Sequence of chain 1.G:
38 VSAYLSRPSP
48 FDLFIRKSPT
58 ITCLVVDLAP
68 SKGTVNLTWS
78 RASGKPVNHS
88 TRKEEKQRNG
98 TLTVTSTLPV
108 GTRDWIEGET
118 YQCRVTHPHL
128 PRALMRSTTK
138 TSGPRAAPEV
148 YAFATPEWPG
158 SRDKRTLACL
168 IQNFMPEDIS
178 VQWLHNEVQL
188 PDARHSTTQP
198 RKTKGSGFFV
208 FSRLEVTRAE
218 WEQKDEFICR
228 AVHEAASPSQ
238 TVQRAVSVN

Binding-site contacts:
Ligand atom O3 contacts residue LEU61 of chain 1.G at 4.4 Å.
Ligand atom C1 contacts residue TYR41 of chain 1.G at 4.2 Å (hydrophobic).
Ligand atom O3 contacts residue TYR41 of chain 1.G at 4.5 Å.
Ligand atom O7 contacts residue LEU61 of chain 1.G at 4.1 Å.
Ligand atom O6 contacts residue TYR41 of chain 1.G at 3.2 Å (h-bond).
Ligand atom O4 contacts residue TYR41 of chain 1.G at 4.2 Å.
Ligand atom O7 contacts residue THR100 of chain 1.G at 4.3 Å.
Ligand atom C8 contacts residue THR98 of chain 1.G at 3.7 Å.
Ligand atom C6 contacts residue TYR41 of chain 1.G at 4.5 Å (hydrophobic).
Ligand atom C3 contacts residue TYR41 of chain 1.G at 3.5 Å (hydrophobic).
Ligand atom O6 contacts residue MAN1 of chain 1.Q at 2.8 Å (h-bond).
Ligand atom O5 contacts residue TYR41 of chain 1.G at 4.2 Å.
Ligand atom O4 contacts residue TYR41 of chain 1.G at 4.0 Å.
Ligand atom C5 contacts residue ASN96 of chain 1.G at 4.3 Å.
Ligand atom O6 contacts residue TYR41 of chain 1.G at 2.9 Å (h-bond).
Ligand atom C4 contacts residue TYR41 of chain 1.G at 4.0 Å (hydrophobic).
Ligand atom C2 contacts residue ASN96 of chain 1.G at 4.4 Å.
Ligand atom C6 contacts residue MAN1 of chain 1.Q at 3.3 Å.
Ligand atom O5 contacts residue TYR41 of chain 1.G at 3.7 Å.
Ligand atom C6 contacts residue TYR41 of chain 1.G at 3.9 Å (hydrophobic).
Ligand atom C5 contacts residue TYR41 of chain 1.G at 3.6 Å (hydrophobic).
Ligand atom C6 contacts residue GLN94 of chain 1.G at 3.9 Å.
Ligand atom C1 contacts residue TYR41 of chain 1.G at 3.4 Å (hydrophobic).
Ligand atom C2 contacts residue TYR41 of chain 1.G at 3.8 Å (hydrophobic).
Ligand atom C7 contacts residue LEU61 of chain 1.G at 4.2 Å (hydrophobic).
Ligand atom O5 contacts residue ASN96 of chain 1.G at 3.7 Å.
Ligand atom C4 contacts residue TYR41 of chain 1.G at 4.1 Å (hydrophobic).
Ligand atom O7 contacts residue VAL63 of chain 1.G at 3.4 Å.
Ligand atom O4 contacts residue MAN1 of chain 1.Q at 4.2 Å.
Ligand atom C5 contacts residue GLN94 of chain 1.G at 4.3 Å.
Ligand atom C1 contacts residue ASN96 of chain 1.G at 3.1 Å.
Ligand atom C6 contacts residue TYR41 of chain 1.G at 4.1 Å (hydrophobic).
Ligand atom C8 contacts residue ASN96 of chain 1.G at 3.7 Å.
Ligand atom C7 contacts residue VAL63 of chain 1.G at 4.5 Å (hydrophobic).

This small molecule binds to this protein.
Small molecule (SMILES): CC(=O)N[C@H]1[C@H](O[C@H]2[C@H](O)[C@@H](NC(C)=O)CO[C@@H]2CO)O[C@H](CO)[C@@H](O[C@@H]2O[C@H](CO)[C@@H](O)[C@H](O[C@H]3O[C@H](CO)[C@@H](O)[C@H](O)[C@@H]3O)[C@@H]2O)[C@@H]1O